Binding-site contacts:
Ligand atom C8 contacts residue GLN618 of chain 1.C at 3.6 Å.
Ligand atom O5 contacts residue ASN590 of chain 1.C at 2.4 Å (h-bond).
Ligand atom C7 contacts residue ASN590 of chain 1.C at 3.2 Å.
Ligand atom O7 contacts residue ASN590 of chain 1.C at 3.2 Å (h-bond).
Ligand atom C3 contacts residue ASN590 of chain 1.C at 3.9 Å.
Ligand atom C2 contacts residue ASN590 of chain 1.C at 2.5 Å.
Ligand atom C5 contacts residue ASN590 of chain 1.C at 3.8 Å.
Ligand atom C4 contacts residue ASN590 of chain 1.C at 4.3 Å.
Ligand atom C1 contacts residue ASN590 of chain 1.C at 1.5 Å.
Ligand atom N2 contacts residue ASN590 of chain 1.C at 2.9 Å (h-bond).
Ligand atom C8 contacts residue ASN590 of chain 1.C at 4.2 Å.

This protein binds this small molecule.
Small molecule (SMILES): CC(=O)N[C@@H]1[C@@H](O)[C@H](O)[C@@H](CO)O[C@H]1O

Sequence of chain 1.C:
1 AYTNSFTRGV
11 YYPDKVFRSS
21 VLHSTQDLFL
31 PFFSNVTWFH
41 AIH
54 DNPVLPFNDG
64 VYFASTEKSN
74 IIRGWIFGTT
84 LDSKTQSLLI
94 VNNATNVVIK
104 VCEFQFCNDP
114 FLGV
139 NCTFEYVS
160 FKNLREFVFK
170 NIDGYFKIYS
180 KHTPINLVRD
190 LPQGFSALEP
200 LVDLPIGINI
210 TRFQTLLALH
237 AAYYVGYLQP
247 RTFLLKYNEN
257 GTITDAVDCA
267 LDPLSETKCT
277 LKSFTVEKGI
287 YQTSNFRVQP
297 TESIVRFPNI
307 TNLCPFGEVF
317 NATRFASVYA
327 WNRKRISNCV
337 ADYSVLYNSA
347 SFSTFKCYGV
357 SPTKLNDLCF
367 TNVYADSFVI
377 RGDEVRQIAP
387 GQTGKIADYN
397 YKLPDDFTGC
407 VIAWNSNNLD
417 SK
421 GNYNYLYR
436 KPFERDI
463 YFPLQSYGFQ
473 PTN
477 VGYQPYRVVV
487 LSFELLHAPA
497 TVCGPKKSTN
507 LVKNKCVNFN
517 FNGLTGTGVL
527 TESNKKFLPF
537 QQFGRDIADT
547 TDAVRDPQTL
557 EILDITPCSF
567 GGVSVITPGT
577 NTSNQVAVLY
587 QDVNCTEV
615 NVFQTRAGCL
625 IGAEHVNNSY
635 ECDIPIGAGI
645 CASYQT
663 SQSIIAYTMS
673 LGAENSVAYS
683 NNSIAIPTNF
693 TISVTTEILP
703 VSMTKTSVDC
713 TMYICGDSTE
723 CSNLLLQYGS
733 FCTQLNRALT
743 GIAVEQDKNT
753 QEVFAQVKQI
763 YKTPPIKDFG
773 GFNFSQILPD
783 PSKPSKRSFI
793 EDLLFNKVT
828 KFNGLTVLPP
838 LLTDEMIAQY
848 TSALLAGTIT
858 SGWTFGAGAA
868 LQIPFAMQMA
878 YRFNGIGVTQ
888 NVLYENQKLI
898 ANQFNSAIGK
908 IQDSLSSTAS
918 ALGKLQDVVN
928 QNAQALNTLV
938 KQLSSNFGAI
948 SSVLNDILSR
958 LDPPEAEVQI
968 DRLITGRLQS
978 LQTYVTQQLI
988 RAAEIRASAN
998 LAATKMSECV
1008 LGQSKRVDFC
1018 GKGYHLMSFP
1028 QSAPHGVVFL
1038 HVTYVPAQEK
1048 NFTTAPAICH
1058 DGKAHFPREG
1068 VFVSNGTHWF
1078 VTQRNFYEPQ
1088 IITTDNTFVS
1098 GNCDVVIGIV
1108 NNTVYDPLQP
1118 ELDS